Sequence of chain 1.Z:
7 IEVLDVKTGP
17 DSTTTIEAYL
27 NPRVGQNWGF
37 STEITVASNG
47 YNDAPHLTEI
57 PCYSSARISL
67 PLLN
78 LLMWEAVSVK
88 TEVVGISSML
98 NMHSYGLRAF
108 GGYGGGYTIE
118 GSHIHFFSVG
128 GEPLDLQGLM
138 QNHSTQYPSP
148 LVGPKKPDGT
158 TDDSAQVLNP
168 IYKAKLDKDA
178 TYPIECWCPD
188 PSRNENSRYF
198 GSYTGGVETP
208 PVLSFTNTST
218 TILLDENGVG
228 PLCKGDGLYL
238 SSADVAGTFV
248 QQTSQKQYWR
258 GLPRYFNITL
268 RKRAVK

Binding-site contacts:
Ligand atom N5 contacts residue VAL42 of chain 1.Z at 4.1 Å.
Ligand atom C11 contacts residue PRO51 of chain 1.Z at 3.7 Å (hydrophobic).
Ligand atom N5 contacts residue THR41 of chain 1.Z at 3.1 Å (h-bond).
Ligand atom O8 contacts residue THR41 of chain 1.Z at 3.7 Å.
Ligand atom C8 contacts residue VAL42 of chain 1.Z at 3.8 Å (hydrophobic).
Ligand atom C10 contacts residue ALA50 of chain 1.Z at 3.4 Å (hydrophobic).
Ligand atom C9 contacts residue VAL42 of chain 1.Z at 3.3 Å (hydrophobic).
Ligand atom C11 contacts residue THR41 of chain 1.Z at 3.5 Å.
Ligand atom C10 contacts residue THR41 of chain 1.Z at 3.8 Å.
Ligand atom O10 contacts residue ASN48 of chain 1.Z at 3.3 Å (h-bond).
Ligand atom C11 contacts residue ALA50 of chain 1.Z at 3.8 Å (hydrophobic).
Ligand atom C10 contacts residue PRO51 of chain 1.Z at 3.9 Å (hydrophobic).
Ligand atom N5 contacts residue ALA43 of chain 1.Z at 3.7 Å.
Ligand atom O9 contacts residue VAL42 of chain 1.Z at 3.5 Å (h-bond).
Ligand atom C11 contacts residue ASP49 of chain 1.Z at 3.5 Å.
Ligand atom C3 contacts residue HIS52 of chain 1.Z at 3.9 Å.
Ligand atom C5 contacts residue THR41 of chain 1.Z at 4.0 Å.
Ligand atom O7 contacts residue VAL42 of chain 1.Z at 3.0 Å (h-bond).
Ligand atom O1A contacts residue THR41 of chain 1.Z at 3.8 Å.
Ligand atom C11 contacts residue VAL42 of chain 1.Z at 4.2 Å (hydrophobic).
Ligand atom C9 contacts residue ARG105 of chain 1.DA at 3.5 Å.
Ligand atom O10 contacts residue ALA50 of chain 1.Z at 2.6 Å (h-bond).
Ligand atom C11 contacts residue ALA43 of chain 1.Z at 3.4 Å (hydrophobic).
Ligand atom C7 contacts residue THR41 of chain 1.Z at 4.1 Å.
Ligand atom C7 contacts residue VAL42 of chain 1.Z at 3.2 Å (hydrophobic).
Ligand atom C4 contacts residue ALA50 of chain 1.Z at 3.3 Å (hydrophobic).
Ligand atom C11 contacts residue HIS100 of chain 1.DA at 3.9 Å.
Ligand atom O4 contacts residue ALA50 of chain 1.Z at 3.0 Å (h-bond).
Ligand atom O10 contacts residue PRO51 of chain 1.Z at 3.9 Å.
Ligand atom O1B contacts residue HIS52 of chain 1.Z at 3.5 Å (h-bond).
Ligand atom O1A contacts residue HIS52 of chain 1.Z at 3.4 Å (h-bond).
Ligand atom C1 contacts residue HIS52 of chain 1.Z at 3.5 Å.
Ligand atom O7 contacts residue SER44 of chain 1.Z at 3.8 Å.
Ligand atom N5 contacts residue ALA50 of chain 1.Z at 3.9 Å.
Ligand atom O7 contacts residue ALA43 of chain 1.Z at 3.5 Å.
Ligand atom O10 contacts residue ALA43 of chain 1.Z at 3.5 Å.
Ligand atom C10 contacts residue ALA43 of chain 1.Z at 3.6 Å (hydrophobic).
Ligand atom O10 contacts residue ASP49 of chain 1.Z at 3.6 Å.
Ligand atom C6 contacts residue THR41 of chain 1.Z at 4.0 Å.
Ligand atom O9 contacts residue ARG105 of chain 1.DA at 2.5 Å (salt-bridge).

A small-molecule ligand and the protein it binds are described below.
Small molecule (SMILES): CC(=O)N[C@H]1[C@H]([C@H](O)[C@H](O)CO)O[C@@](O)(C(=O)O)C[C@@H]1O

Sequence of chain 1.DA:
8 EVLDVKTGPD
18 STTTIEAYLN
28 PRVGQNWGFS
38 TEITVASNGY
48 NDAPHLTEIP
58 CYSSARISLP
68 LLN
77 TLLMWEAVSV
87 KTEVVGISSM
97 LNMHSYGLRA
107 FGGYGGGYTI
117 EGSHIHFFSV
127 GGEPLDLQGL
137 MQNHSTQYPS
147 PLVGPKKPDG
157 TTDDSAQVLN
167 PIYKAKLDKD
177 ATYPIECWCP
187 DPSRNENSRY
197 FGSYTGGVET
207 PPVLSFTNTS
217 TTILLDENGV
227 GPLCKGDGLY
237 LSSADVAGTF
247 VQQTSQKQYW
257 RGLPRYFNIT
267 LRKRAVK